Sequence of chain 1.A:
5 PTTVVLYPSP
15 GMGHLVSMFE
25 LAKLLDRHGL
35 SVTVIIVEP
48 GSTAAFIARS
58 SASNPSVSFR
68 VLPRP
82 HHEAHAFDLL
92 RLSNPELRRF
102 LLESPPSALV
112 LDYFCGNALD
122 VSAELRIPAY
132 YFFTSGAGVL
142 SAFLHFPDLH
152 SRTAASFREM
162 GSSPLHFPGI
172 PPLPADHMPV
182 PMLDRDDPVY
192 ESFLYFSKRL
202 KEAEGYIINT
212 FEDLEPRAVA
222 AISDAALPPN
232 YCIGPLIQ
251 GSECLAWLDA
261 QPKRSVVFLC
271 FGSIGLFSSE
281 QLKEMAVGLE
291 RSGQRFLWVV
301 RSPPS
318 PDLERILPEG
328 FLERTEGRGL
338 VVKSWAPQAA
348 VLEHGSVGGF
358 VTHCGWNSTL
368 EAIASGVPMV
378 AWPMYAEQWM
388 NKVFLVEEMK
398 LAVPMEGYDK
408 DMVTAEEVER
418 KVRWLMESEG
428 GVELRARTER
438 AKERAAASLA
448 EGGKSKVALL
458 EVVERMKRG

This small molecule binds to this protein.
Small molecule (SMILES): OC[C@H]1O[C@@H](O)[C@H](O)[C@@H](O)[C@@H]1O

Binding-site contacts:
Ligand atom O1 contacts residue SER136 of chain 1.A at 4.3 Å.
Ligand atom C1 contacts residue HIS18 of chain 1.A at 4.5 Å.
Ligand atom O2 contacts residue UDP1 of chain 1.B at 4.1 Å.
Ligand atom C2 contacts residue UDP1 of chain 1.B at 4.3 Å.
Ligand atom C2 contacts residue GLU384 of chain 1.A at 3.8 Å.
Ligand atom O4 contacts residue GLY17 of chain 1.A at 3.8 Å.
Ligand atom O6 contacts residue HIS18 of chain 1.A at 3.5 Å (h-bond).
Ligand atom C6 contacts residue GLY17 of chain 1.A at 4.3 Å.
Ligand atom O6 contacts residue SER21 of chain 1.A at 3.6 Å (h-bond).
Ligand atom O6 contacts residue GLY17 of chain 1.A at 3.9 Å.
Ligand atom O5 contacts residue THR135 of chain 1.A at 3.5 Å (h-bond).
Ligand atom O2 contacts residue GLU384 of chain 1.A at 2.8 Å (salt-bridge).
Ligand atom O1 contacts residue THR135 of chain 1.A at 4.4 Å.
Ligand atom C6 contacts residue HIS18 of chain 1.A at 4.5 Å.
Ligand atom O4 contacts residue HIS18 of chain 1.A at 4.5 Å.
Ligand atom O1 contacts residue GLU384 of chain 1.A at 4.0 Å.
Ligand atom C4 contacts residue UDP1 of chain 1.B at 4.5 Å.
Ligand atom C1 contacts residue GLU384 of chain 1.A at 4.4 Å.
Ligand atom O5 contacts residue HIS18 of chain 1.A at 3.7 Å.
Ligand atom C6 contacts residue SER21 of chain 1.A at 3.6 Å.
Ligand atom C3 contacts residue UDP1 of chain 1.B at 3.4 Å.
Ligand atom O3 contacts residue UDP1 of chain 1.B at 2.4 Å (h-bond).
Ligand atom C6 contacts residue THR135 of chain 1.A at 3.1 Å.
Ligand atom C5 contacts residue HIS18 of chain 1.A at 3.9 Å.
Ligand atom O4 contacts residue UDP1 of chain 1.B at 4.3 Å.
Ligand atom O6 contacts residue THR135 of chain 1.A at 3.3 Å (h-bond).
Ligand atom O2 contacts residue ALA383 of chain 1.A at 3.6 Å.
Ligand atom C5 contacts residue THR135 of chain 1.A at 4.1 Å.